The small molecule below binds the protein below.
Small molecule (SMILES): Nc1ncnc2c1ncn2[C@@H]1O[C@H](CO[P](=O)(O)O[P](=O)(O)NP(=O)(O)O)[C@@H](O)[C@H]1O

Binding-site contacts:
Ligand atom N7 contacts residue LYS168 of chain 1.A at 2.9 Å (salt-bridge).
Ligand atom O3G contacts residue MN1 of chain 1.C at 2.1 Å.
Ligand atom O1B contacts residue HIS178 of chain 1.A at 3.4 Å (h-bond).
Ligand atom O1G contacts residue MN1 of chain 1.D at 2.2 Å.
Ligand atom PG contacts residue MN1 of chain 1.C at 3.3 Å.
Ligand atom N1 contacts residue ILE202 of chain 1.A at 3.0 Å (h-bond).
Ligand atom C2 contacts residue ILE202 of chain 1.A at 3.3 Å (hydrophobic).
Ligand atom O1G contacts residue ASP292 of chain 1.A at 3.4 Å (salt-bridge).
Ligand atom O3A contacts residue MET180 of chain 1.A at 3.1 Å.
Ligand atom C2 contacts residue PHE201 of chain 1.A at 3.5 Å (hydrophobic).
Ligand atom PG contacts residue ASP306 of chain 1.A at 3.3 Å.
Ligand atom O3G contacts residue ASN308 of chain 1.A at 2.8 Å (h-bond).
Ligand atom O2B contacts residue MN1 of chain 1.C at 2.1 Å.
Ligand atom C8 contacts residue ILE305 of chain 1.A at 3.4 Å (hydrophobic).
Ligand atom C8 contacts residue LYS168 of chain 1.A at 3.4 Å.
Ligand atom N6 contacts residue ASN200 of chain 1.A at 3.0 Å (h-bond).
Ligand atom O2' contacts residue SER225 of chain 1.A at 2.5 Å (h-bond).
Ligand atom PB contacts residue MN1 of chain 1.C at 3.3 Å.
Ligand atom O2B contacts residue ASP306 of chain 1.A at 3.1 Å (salt-bridge).
Ligand atom N3B contacts residue MN1 of chain 1.D at 2.7 Å.
Ligand atom N3 contacts residue HIS204 of chain 1.A at 3.4 Å.
Ligand atom N6 contacts residue GLN199 of chain 1.A at 2.9 Å (h-bond).
Ligand atom O3' contacts residue LEU208 of chain 1.A at 3.4 Å.
Ligand atom O2A contacts residue MN1 of chain 1.D at 2.0 Å.
Ligand atom O1B contacts residue SER243 of chain 1.A at 2.5 Å (h-bond).
Ligand atom C2' contacts residue SER225 of chain 1.A at 3.3 Å.
Ligand atom PA contacts residue MN1 of chain 1.D at 3.3 Å.
Ligand atom O3G contacts residue ASP306 of chain 1.A at 3.0 Å (salt-bridge).
Ligand atom O3' contacts residue SER247 of chain 1.A at 2.7 Å (h-bond).
Ligand atom O1G contacts residue ASP306 of chain 1.A at 3.0 Å (salt-bridge).
Ligand atom N9 contacts residue ILE305 of chain 1.A at 3.4 Å.
Ligand atom PG contacts residue MN1 of chain 1.D at 3.0 Å.
Ligand atom N3B contacts residue ASP306 of chain 1.A at 3.3 Å (salt-bridge).
Ligand atom O2' contacts residue SER247 of chain 1.A at 3.4 Å (h-bond).
Ligand atom O1G contacts residue LYS210 of chain 1.A at 2.9 Å (salt-bridge).
Ligand atom O1A contacts residue LYS168 of chain 1.A at 2.9 Å (salt-bridge).
Ligand atom O2A contacts residue ASP306 of chain 1.A at 3.0 Å (salt-bridge).
Ligand atom O2B contacts residue ARG117 of chain 1.A at 3.0 Å (salt-bridge).
Ligand atom O2' contacts residue LEU226 of chain 1.A at 3.1 Å (h-bond).
Ligand atom O2A contacts residue ASP292 of chain 1.A at 3.2 Å (salt-bridge).

Sequence of chain 1.A:
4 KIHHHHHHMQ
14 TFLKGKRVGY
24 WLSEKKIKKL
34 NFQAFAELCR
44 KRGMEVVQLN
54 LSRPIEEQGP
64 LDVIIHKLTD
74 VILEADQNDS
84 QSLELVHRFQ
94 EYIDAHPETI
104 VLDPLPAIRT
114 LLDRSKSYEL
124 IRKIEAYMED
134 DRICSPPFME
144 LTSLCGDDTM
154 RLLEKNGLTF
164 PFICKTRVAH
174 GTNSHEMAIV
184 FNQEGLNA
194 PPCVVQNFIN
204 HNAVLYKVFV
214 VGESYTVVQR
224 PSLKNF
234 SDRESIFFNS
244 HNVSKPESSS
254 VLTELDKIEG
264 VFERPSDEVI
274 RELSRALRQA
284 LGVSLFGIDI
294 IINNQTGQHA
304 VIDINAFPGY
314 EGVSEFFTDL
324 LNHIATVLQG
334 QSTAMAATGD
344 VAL